A protein and the small-molecule ligand that binds it are described below.
Small molecule (SMILES): COc1cc2cc(c1Cl)N(C)C(=O)C[C@H](OC(=O)C(C)C)[C@]1(C)O[C@H]1[C@@H](C)[C@@H]1C[C@@](O)(NC(=O)O1)[C@H](OC)C=CC=C(C)C2

Sequence of chain 1.D:
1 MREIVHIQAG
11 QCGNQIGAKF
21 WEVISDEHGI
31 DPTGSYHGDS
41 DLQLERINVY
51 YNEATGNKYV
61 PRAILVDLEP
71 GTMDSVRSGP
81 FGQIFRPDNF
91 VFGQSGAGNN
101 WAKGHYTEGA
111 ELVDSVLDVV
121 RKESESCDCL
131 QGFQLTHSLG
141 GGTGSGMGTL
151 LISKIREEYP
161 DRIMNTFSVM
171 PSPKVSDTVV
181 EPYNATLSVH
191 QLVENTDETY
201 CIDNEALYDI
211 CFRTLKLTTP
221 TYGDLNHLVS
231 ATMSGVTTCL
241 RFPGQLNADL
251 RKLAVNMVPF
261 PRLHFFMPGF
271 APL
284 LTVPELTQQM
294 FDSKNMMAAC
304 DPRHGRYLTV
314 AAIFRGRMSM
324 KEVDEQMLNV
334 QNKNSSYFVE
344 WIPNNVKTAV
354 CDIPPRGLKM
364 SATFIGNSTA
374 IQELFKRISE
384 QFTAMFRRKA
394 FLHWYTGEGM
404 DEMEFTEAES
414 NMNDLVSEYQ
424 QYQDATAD

Binding-site contacts:
Ligand atom N20 contacts residue TRP397 of chain 1.D at 4.2 Å.
Ligand atom C06 contacts residue PHE394 of chain 1.D at 4.5 Å (hydrophobic).
Ligand atom C16 contacts residue ASN99 of chain 1.D at 4.5 Å.
Ligand atom C18 contacts residue GLY98 of chain 1.D at 3.9 Å.
Ligand atom C33 contacts residue TRP397 of chain 1.D at 3.2 Å (hydrophobic).
Ligand atom C41 contacts residue PHE394 of chain 1.D at 3.4 Å (hydrophobic).
Ligand atom O17 contacts residue GLY98 of chain 1.D at 3.9 Å.
Ligand atom O34 contacts residue PHE394 of chain 1.D at 4.2 Å.
Ligand atom O19 contacts residue TRP397 of chain 1.D at 3.4 Å.
Ligand atom C14 contacts residue VAL180 of chain 1.D at 3.7 Å (hydrophobic).
Ligand atom C36 contacts residue ASN99 of chain 1.D at 3.9 Å.
Ligand atom O37 contacts residue GLY98 of chain 1.D at 4.0 Å.
Ligand atom C13 contacts residue TRP397 of chain 1.D at 4.3 Å (hydrophobic).
Ligand atom C18 contacts residue ASN100 of chain 1.D at 3.9 Å.
Ligand atom O09 contacts residue VAL179 of chain 1.D at 3.7 Å.
Ligand atom C16 contacts residue GLY98 of chain 1.D at 3.4 Å.
Ligand atom O17 contacts residue ASN100 of chain 1.D at 4.0 Å.
Ligand atom C13 contacts residue PHE394 of chain 1.D at 4.2 Å (hydrophobic).
Ligand atom O09 contacts residue PHE394 of chain 1.D at 4.5 Å.
Ligand atom C15 contacts residue VAL180 of chain 1.D at 4.4 Å (hydrophobic).
Ligand atom O32 contacts residue GLY98 of chain 1.D at 2.9 Å (h-bond).
Ligand atom N07 contacts residue PHE394 of chain 1.D at 4.0 Å.
Ligand atom O37 contacts residue THR178 of chain 1.D at 4.1 Å.
Ligand atom O37 contacts residue ASN99 of chain 1.D at 2.9 Å (h-bond).
Ligand atom C22 contacts residue TRP397 of chain 1.D at 4.5 Å (hydrophobic).
Ligand atom C18 contacts residue LYS103 of chain 1.D at 4.3 Å.
Ligand atom C36 contacts residue THR178 of chain 1.D at 4.4 Å.
Ligand atom C18 contacts residue TRP397 of chain 1.D at 3.6 Å (hydrophobic).
Ligand atom O19 contacts residue ASN100 of chain 1.D at 2.9 Å (h-bond).
Ligand atom N20 contacts residue GLY98 of chain 1.D at 3.6 Å.
Ligand atom C33 contacts residue PHE394 of chain 1.D at 4.1 Å (hydrophobic).
Ligand atom O34 contacts residue VAL180 of chain 1.D at 3.6 Å.
Ligand atom O17 contacts residue TRP397 of chain 1.D at 3.8 Å.
Ligand atom C15 contacts residue ASN99 of chain 1.D at 4.3 Å.
Ligand atom O19 contacts residue LYS103 of chain 1.D at 3.4 Å.
Ligand atom C21 contacts residue GLY98 of chain 1.D at 3.8 Å.
Ligand atom C41 contacts residue VAL179 of chain 1.D at 4.4 Å (hydrophobic).
Ligand atom C31 contacts residue GLY98 of chain 1.D at 4.0 Å.
Ligand atom C28 contacts residue TRP397 of chain 1.D at 3.9 Å (hydrophobic).